Sequence of chain 1.C:
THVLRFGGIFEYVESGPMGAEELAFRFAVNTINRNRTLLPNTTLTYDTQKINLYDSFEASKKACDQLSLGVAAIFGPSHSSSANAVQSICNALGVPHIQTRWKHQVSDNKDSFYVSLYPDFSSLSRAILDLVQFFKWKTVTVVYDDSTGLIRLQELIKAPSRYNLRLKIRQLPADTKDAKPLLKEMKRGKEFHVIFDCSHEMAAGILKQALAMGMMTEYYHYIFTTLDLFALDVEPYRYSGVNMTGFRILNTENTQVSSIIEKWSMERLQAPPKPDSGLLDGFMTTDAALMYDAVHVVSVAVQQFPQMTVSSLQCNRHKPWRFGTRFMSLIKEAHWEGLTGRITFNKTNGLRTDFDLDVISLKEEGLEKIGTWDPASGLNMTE

Binding-site contacts:
Ligand atom O5 contacts residue GLU415 of chain 1.C at 4.4 Å.
Ligand atom C7 contacts residue HIS253 of chain 1.C at 4.5 Å.
Ligand atom C7 contacts residue GLU250 of chain 1.C at 3.8 Å.
Ligand atom C7 contacts residue ASN275 of chain 1.C at 3.5 Å.
Ligand atom N2 contacts residue GLU250 of chain 1.C at 4.1 Å.
Ligand atom O6 contacts residue GLU415 of chain 1.C at 3.6 Å (salt-bridge).
Ligand atom C1 contacts residue ASN275 of chain 1.C at 1.4 Å.
Ligand atom C2 contacts residue ASN275 of chain 1.C at 2.3 Å.
Ligand atom C5 contacts residue ASN275 of chain 1.C at 3.7 Å.
Ligand atom C8 contacts residue HIS225 of chain 1.C at 4.2 Å.
Ligand atom C3 contacts residue ASN275 of chain 1.C at 3.7 Å.
Ligand atom C4 contacts residue ASN275 of chain 1.C at 4.1 Å.
Ligand atom C6 contacts residue GLU415 of chain 1.C at 3.4 Å.
Ligand atom C7 contacts residue TYR252 of chain 1.C at 4.4 Å (hydrophobic).
Ligand atom O5 contacts residue ASN275 of chain 1.C at 2.4 Å (h-bond).
Ligand atom N2 contacts residue ASN275 of chain 1.C at 2.7 Å (h-bond).
Ligand atom C8 contacts residue HIS253 of chain 1.C at 3.7 Å.
Ligand atom O7 contacts residue TYR252 of chain 1.C at 3.7 Å.
Ligand atom O7 contacts residue GLU250 of chain 1.C at 2.8 Å (salt-bridge).
Ligand atom O7 contacts residue ASN275 of chain 1.C at 4.4 Å.
Ligand atom O7 contacts residue TYR251 of chain 1.C at 3.6 Å.
Ligand atom C8 contacts residue ASN275 of chain 1.C at 3.9 Å.

This small molecule binds to this protein.
Small molecule (SMILES): CC(=O)N[C@@H]1[C@@H](O)[C@H](O)[C@@H](CO)O[C@H]1O